This protein binds this small molecule.
Small molecule (SMILES): CC(=O)N[C@@H]1[C@@H](O)[C@H](O)[C@@H](CO)O[C@H]1O

Binding-site contacts:
Ligand atom C1 contacts residue ASN1134 of chain 1.C at 3.1 Å.
Ligand atom C2 contacts residue ASN1134 of chain 1.C at 3.8 Å.
Ligand atom C7 contacts residue ASN1134 of chain 1.C at 3.0 Å.
Ligand atom O7 contacts residue ASN1134 of chain 1.C at 2.3 Å (h-bond).
Ligand atom N2 contacts residue ASN1134 of chain 1.C at 3.7 Å.
Ligand atom C8 contacts residue ASN1134 of chain 1.C at 4.0 Å.
Ligand atom O5 contacts residue ASN1134 of chain 1.C at 4.0 Å.

Sequence of chain 1.C:
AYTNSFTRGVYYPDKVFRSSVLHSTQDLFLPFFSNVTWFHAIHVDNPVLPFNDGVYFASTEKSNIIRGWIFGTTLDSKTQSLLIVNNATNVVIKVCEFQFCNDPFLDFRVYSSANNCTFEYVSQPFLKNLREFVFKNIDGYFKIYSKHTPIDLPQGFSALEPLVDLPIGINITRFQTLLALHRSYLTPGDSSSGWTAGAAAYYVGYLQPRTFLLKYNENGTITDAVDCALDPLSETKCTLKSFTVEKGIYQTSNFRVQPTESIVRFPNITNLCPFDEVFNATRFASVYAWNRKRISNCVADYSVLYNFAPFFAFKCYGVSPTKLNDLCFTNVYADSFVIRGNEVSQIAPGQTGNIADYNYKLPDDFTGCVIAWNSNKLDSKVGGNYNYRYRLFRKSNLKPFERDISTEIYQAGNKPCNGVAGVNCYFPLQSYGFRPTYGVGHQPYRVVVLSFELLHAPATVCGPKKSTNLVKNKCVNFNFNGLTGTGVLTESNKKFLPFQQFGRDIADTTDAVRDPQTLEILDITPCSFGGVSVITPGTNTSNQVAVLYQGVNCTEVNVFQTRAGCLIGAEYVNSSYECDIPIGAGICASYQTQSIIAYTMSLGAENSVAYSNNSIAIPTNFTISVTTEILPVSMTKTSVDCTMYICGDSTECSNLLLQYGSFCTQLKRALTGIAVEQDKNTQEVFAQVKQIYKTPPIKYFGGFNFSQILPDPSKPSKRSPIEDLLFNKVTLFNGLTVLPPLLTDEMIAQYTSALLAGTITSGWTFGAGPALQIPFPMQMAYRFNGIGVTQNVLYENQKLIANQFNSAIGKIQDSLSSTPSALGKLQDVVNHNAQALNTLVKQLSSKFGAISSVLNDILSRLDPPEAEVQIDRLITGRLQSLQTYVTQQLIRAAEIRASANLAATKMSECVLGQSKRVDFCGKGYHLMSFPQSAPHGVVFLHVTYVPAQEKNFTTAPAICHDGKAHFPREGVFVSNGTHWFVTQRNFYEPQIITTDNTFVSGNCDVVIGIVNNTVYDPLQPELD